This small molecule binds to this protein.
Small molecule (SMILES): Nc1ncnc2c1ncn2[C@@H]1O[C@@H]2CO[P](=O)(O)O[C@H]2[C@H]1O

Sequence of chain 3.A:
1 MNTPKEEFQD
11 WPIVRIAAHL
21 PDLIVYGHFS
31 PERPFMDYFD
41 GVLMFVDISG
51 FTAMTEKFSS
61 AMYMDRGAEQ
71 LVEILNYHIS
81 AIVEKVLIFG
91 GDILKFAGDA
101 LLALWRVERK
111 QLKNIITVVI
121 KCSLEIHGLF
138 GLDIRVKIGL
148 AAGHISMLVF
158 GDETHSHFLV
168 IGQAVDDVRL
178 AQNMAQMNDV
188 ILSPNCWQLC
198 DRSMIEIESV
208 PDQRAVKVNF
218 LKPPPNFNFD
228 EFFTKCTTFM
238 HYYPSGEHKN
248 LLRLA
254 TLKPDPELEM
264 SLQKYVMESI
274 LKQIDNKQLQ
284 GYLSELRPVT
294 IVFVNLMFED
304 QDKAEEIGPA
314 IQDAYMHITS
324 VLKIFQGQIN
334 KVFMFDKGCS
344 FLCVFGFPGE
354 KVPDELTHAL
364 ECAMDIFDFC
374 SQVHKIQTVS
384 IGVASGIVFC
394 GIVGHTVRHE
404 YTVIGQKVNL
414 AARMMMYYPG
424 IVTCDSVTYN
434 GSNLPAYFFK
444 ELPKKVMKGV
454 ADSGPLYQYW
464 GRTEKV

Binding-site contacts:
Ligand atom O5' contacts residue ASN412 of chain 3.A at 3.7 Å.
Ligand atom N6 contacts residue GLY98 of chain 3.A at 3.1 Å (h-bond).
Ligand atom O2' contacts residue PHE338 of chain 3.A at 4.1 Å.
Ligand atom C4' contacts residue ALA415 of chain 3.A at 4.1 Å (hydrophobic).
Ligand atom C5' contacts residue ARG416 of chain 3.A at 3.4 Å.
Ligand atom C6 contacts residue LEU345 of chain 3.A at 3.5 Å (hydrophobic).
Ligand atom N6 contacts residue ALA97 of chain 3.A at 3.8 Å.
Ligand atom C8 contacts residue VAL411 of chain 3.A at 3.8 Å (hydrophobic).
Ligand atom N1 contacts residue GLY98 of chain 3.A at 3.7 Å.
Ligand atom C6 contacts residue VAL411 of chain 3.A at 4.0 Å (hydrophobic).
Ligand atom N3 contacts residue PHE296 of chain 3.A at 3.9 Å.
Ligand atom C5 contacts residue VAL411 of chain 3.A at 3.5 Å (hydrophobic).
Ligand atom N1 contacts residue LEU345 of chain 3.A at 3.1 Å.
Ligand atom N3 contacts residue LEU345 of chain 3.A at 4.1 Å.
Ligand atom N6 contacts residue THR405 of chain 3.A at 3.7 Å.
Ligand atom O2' contacts residue PHE336 of chain 3.A at 4.1 Å.
Ligand atom C4' contacts residue ASN412 of chain 3.A at 3.6 Å.
Ligand atom C2 contacts residue PHE336 of chain 3.A at 3.3 Å (hydrophobic).
Ligand atom O5' contacts residue ARG416 of chain 3.A at 2.6 Å.
Ligand atom C2 contacts residue LEU345 of chain 3.A at 3.4 Å (hydrophobic).
Ligand atom C6 contacts residue GLY98 of chain 3.A at 3.5 Å.
Ligand atom O3' contacts residue PHE338 of chain 3.A at 3.9 Å.
Ligand atom P contacts residue ARG416 of chain 3.A at 3.4 Å.
Ligand atom O4' contacts residue ASN412 of chain 3.A at 3.5 Å (h-bond).
Ligand atom C6 contacts residue VAL406 of chain 3.A at 3.7 Å (hydrophobic).
Ligand atom O1P contacts residue ARG416 of chain 3.A at 3.4 Å (salt-bridge).
Ligand atom O2' contacts residue ARG176 of chain 3.A at 3.4 Å (salt-bridge).
Ligand atom N7 contacts residue VAL411 of chain 3.A at 3.3 Å.
Ligand atom O2P contacts residue ARG416 of chain 3.A at 3.5 Å (salt-bridge).
Ligand atom C2 contacts residue ALA97 of chain 3.A at 3.6 Å (hydrophobic).
Ligand atom N6 contacts residue LEU345 of chain 3.A at 3.9 Å.
Ligand atom N6 contacts residue VAL406 of chain 3.A at 2.4 Å (h-bond).
Ligand atom C1' contacts residue ALA415 of chain 3.A at 4.1 Å (hydrophobic).
Ligand atom O4' contacts residue ALA415 of chain 3.A at 3.7 Å.
Ligand atom O1P contacts residue PHE338 of chain 3.A at 3.8 Å.
Ligand atom N1 contacts residue ALA97 of chain 3.A at 3.7 Å.
Ligand atom O1P contacts residue ASN180 of chain 3.A at 4.0 Å.
Ligand atom N3 contacts residue PHE336 of chain 3.A at 3.4 Å.
Ligand atom C5' contacts residue ASN412 of chain 3.A at 2.5 Å.
Ligand atom C6 contacts residue ALA97 of chain 3.A at 3.8 Å (hydrophobic).